Sequence of chain 1.A:
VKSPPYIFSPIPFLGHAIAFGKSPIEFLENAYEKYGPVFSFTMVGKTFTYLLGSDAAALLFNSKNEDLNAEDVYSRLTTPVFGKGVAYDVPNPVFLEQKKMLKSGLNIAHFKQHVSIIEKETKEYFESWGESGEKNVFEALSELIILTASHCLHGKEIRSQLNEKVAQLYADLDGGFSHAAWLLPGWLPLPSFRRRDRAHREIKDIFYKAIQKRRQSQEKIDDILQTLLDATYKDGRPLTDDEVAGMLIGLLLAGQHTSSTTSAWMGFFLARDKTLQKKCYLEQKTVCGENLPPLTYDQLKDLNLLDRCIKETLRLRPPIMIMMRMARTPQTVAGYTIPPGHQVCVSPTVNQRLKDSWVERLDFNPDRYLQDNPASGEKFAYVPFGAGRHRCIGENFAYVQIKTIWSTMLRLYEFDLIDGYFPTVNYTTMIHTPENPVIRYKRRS

Binding-site contacts:
Ligand atom C3 contacts residue THR267 of chain 1.A at 3.8 Å.
Ligand atom C21 contacts residue TRP191 of chain 1.A at 3.9 Å (hydrophobic).
Ligand atom C23 contacts residue ILE331 of chain 1.A at 3.7 Å (hydrophobic).
Ligand atom N1 contacts residue ILE329 of chain 1.A at 3.3 Å.
Ligand atom C22 contacts residue MET439 of chain 1.A at 3.7 Å (hydrophobic).
Ligand atom C3 contacts residue ILE329 of chain 1.A at 3.9 Å (hydrophobic).
Ligand atom C4 contacts residue ILE329 of chain 1.A at 3.3 Å (hydrophobic).
Ligand atom C10 contacts residue ALA263 of chain 1.A at 3.8 Å (hydrophobic).
Ligand atom C1 contacts residue HEM1 of chain 1.E at 2.9 Å.
Ligand atom C26 contacts residue PHE57 of chain 1.A at 4.0 Å (hydrophobic).
Ligand atom O1 contacts residue TYR97 of chain 1.A at 3.5 Å (h-bond).
Ligand atom CL1 contacts residue GLY259 of chain 1.A at 3.6 Å.
Ligand atom C13 contacts residue TYR97 of chain 1.A at 3.7 Å (hydrophobic).
Ligand atom C2 contacts residue THR267 of chain 1.A at 3.4 Å.
Ligand atom C12 contacts residue HEM1 of chain 1.E at 3.7 Å.
Ligand atom CL2 contacts residue PHE186 of chain 1.A at 3.7 Å.
Ligand atom C24 contacts residue ILE331 of chain 1.A at 3.9 Å (hydrophobic).
Ligand atom C13 contacts residue HEM1 of chain 1.E at 3.9 Å.
Ligand atom O3 contacts residue TYR83 of chain 1.A at 3.9 Å.
Ligand atom C6 contacts residue TYR97 of chain 1.A at 3.7 Å (hydrophobic).
Ligand atom N2 contacts residue HEM1 of chain 1.E at 2.4 Å.
Ligand atom C1 contacts residue ILE329 of chain 1.A at 3.3 Å (hydrophobic).
Ligand atom C17 contacts residue LEU86 of chain 1.A at 3.8 Å (hydrophobic).
Ligand atom C20 contacts residue ILE331 of chain 1.A at 3.0 Å (hydrophobic).
Ligand atom C26 contacts residue TRP191 of chain 1.A at 3.6 Å (hydrophobic).
Ligand atom C10 contacts residue PHE91 of chain 1.A at 3.4 Å (hydrophobic).
Ligand atom C14 contacts residue TYR83 of chain 1.A at 3.2 Å (hydrophobic).
Ligand atom C2 contacts residue HEM1 of chain 1.E at 3.6 Å.
Ligand atom C21 contacts residue MET333 of chain 1.A at 3.9 Å (hydrophobic).
Ligand atom C20 contacts residue TYR83 of chain 1.A at 3.6 Å (hydrophobic).
Ligand atom C2 contacts residue ALA263 of chain 1.A at 3.3 Å (hydrophobic).
Ligand atom O4 contacts residue PHE29 of chain 1.A at 3.9 Å.
Ligand atom CL2 contacts residue PHE91 of chain 1.A at 3.8 Å.
Ligand atom C3 contacts residue ALA263 of chain 1.A at 3.9 Å (hydrophobic).
Ligand atom C15 contacts residue TYR83 of chain 1.A at 3.6 Å (hydrophobic).
Ligand atom N2 contacts residue ILE329 of chain 1.A at 4.0 Å.
Ligand atom C9 contacts residue PHE91 of chain 1.A at 3.9 Å (hydrophobic).
Ligand atom C19 contacts residue ILE331 of chain 1.A at 3.0 Å (hydrophobic).
Ligand atom O2 contacts residue PHE186 of chain 1.A at 3.9 Å.
Ligand atom C6 contacts residue TYR83 of chain 1.A at 3.7 Å (hydrophobic).

This protein binds this small molecule.
Small molecule (SMILES): CC(=O)N1CCN(c2ccc(OC[C@H]3CO[C@](Cn4ccnc4)(c4ccc(Cl)cc4Cl)O3)cc2)CC1